Sequence of chain 1.B:
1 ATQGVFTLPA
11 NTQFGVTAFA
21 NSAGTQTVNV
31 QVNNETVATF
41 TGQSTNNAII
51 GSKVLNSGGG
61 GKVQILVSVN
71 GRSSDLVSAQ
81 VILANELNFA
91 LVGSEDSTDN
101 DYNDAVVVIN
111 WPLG

This small molecule binds to this protein.
Small molecule (SMILES): CNS(=O)(=O)c1cc(C)sc1C

Binding-site contacts:
Ligand atom N1 contacts residue FUL1 of chain 1.I at 2.4 Å.
Ligand atom O1 contacts residue SER22 of chain 1.B at 4.4 Å.
Ligand atom O1 contacts residue FUL1 of chain 1.I at 4.4 Å.
Ligand atom C7 contacts residue SER97 of chain 1.B at 3.5 Å.
Ligand atom O2 contacts residue ALA23 of chain 1.B at 4.1 Å.
Ligand atom C1 contacts residue GLY24 of chain 1.B at 4.2 Å.
Ligand atom N1 contacts residue SER22 of chain 1.B at 4.4 Å.
Ligand atom C3 contacts residue SER97 of chain 1.B at 4.1 Å.
Ligand atom C5 contacts residue SER97 of chain 1.B at 3.7 Å.
Ligand atom C1 contacts residue SER22 of chain 1.B at 3.3 Å.
Ligand atom C1 contacts residue SER97 of chain 1.B at 4.2 Å.
Ligand atom N1 contacts residue GLY24 of chain 1.B at 4.4 Å.
Ligand atom C1 contacts residue FUL1 of chain 1.I at 1.5 Å.
Ligand atom O1 contacts residue ALA23 of chain 1.B at 3.6 Å.
Ligand atom O1 contacts residue GLY24 of chain 1.B at 3.1 Å (h-bond).
Ligand atom C1 contacts residue ASP96 of chain 1.B at 3.3 Å.
Ligand atom S2 contacts residue SER97 of chain 1.B at 3.8 Å.
Ligand atom N1 contacts residue ALA23 of chain 1.B at 3.7 Å.
Ligand atom C6 contacts residue GLY24 of chain 1.B at 4.4 Å.
Ligand atom S1 contacts residue FUL1 of chain 1.I at 3.9 Å.
Ligand atom S1 contacts residue ALA23 of chain 1.B at 4.1 Å.
Ligand atom C6 contacts residue ASP96 of chain 1.B at 3.7 Å.
Ligand atom C2 contacts residue SER97 of chain 1.B at 4.3 Å.
Ligand atom S1 contacts residue GLY24 of chain 1.B at 4.3 Å.
Ligand atom S2 contacts residue ASP96 of chain 1.B at 3.4 Å (salt-bridge).
Ligand atom C6 contacts residue VAL69 of chain 1.B at 3.9 Å (hydrophobic).
Ligand atom C1 contacts residue ALA23 of chain 1.B at 4.1 Å (hydrophobic).
Ligand atom C3 contacts residue ASP96 of chain 1.B at 3.9 Å.
Ligand atom C4 contacts residue SER97 of chain 1.B at 3.3 Å.